Sequence of chain 1.Q:
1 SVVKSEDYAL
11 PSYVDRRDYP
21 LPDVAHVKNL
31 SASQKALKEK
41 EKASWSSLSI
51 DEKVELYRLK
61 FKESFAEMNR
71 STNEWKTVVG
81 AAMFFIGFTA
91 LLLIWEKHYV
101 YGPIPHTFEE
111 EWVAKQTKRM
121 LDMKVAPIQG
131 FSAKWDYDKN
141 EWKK

Sequence of chain 1.Y:
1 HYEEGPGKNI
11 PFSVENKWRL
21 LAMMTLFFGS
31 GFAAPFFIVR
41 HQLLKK

Binding-site contacts:
Ligand atom C37 contacts residue LEU34 of chain 1.Z at 3.8 Å (hydrophobic).
Ligand atom C37 contacts residue PHE459 of chain 1.N at 3.7 Å (hydrophobic).
Ligand atom O16 contacts residue GLY31 of chain 1.Z at 3.6 Å.
Ligand atom C28 contacts residue TRP95 of chain 1.Q at 4.0 Å (hydrophobic).
Ligand atom C10 contacts residue TYR35 of chain 1.Z at 3.8 Å (hydrophobic).
Ligand atom O61 contacts residue TYR99 of chain 1.Q at 3.8 Å.
Ligand atom C43 contacts residue PHE459 of chain 1.N at 4.2 Å (hydrophobic).
Ligand atom C57 contacts residue TRP95 of chain 1.Q at 3.8 Å (hydrophobic).
Ligand atom C18 contacts residue LEU28 of chain 1.Z at 3.9 Å (hydrophobic).
Ligand atom C57 contacts residue TYR35 of chain 1.Z at 4.1 Å (hydrophobic).
Ligand atom C40 contacts residue ALA30 of chain 1.Z at 4.0 Å (hydrophobic).
Ligand atom O16 contacts residue LEU28 of chain 1.Z at 4.1 Å.
Ligand atom O49 contacts residue TRP32 of chain 1.Z at 3.4 Å (h-bond).
Ligand atom O61 contacts residue TRP95 of chain 1.Q at 3.3 Å (h-bond).
Ligand atom C40 contacts residue LEU34 of chain 1.Z at 4.1 Å (hydrophobic).
Ligand atom O3 contacts residue HIS36 of chain 1.Z at 3.5 Å.
Ligand atom O16 contacts residue LEU27 of chain 1.Z at 4.0 Å.
Ligand atom C19 contacts residue LEU27 of chain 1.Z at 3.3 Å (hydrophobic).
Ligand atom C6 contacts residue TRP95 of chain 1.Q at 4.0 Å (hydrophobic).
Ligand atom C4 contacts residue TRP95 of chain 1.Q at 4.2 Å (hydrophobic).
Ligand atom O49 contacts residue GLY31 of chain 1.Z at 3.9 Å.
Ligand atom C43 contacts residue LEU35 of chain 1.N at 3.6 Å (hydrophobic).
Ligand atom C1 contacts residue TRP32 of chain 1.Z at 3.7 Å (hydrophobic).
Ligand atom O1 contacts residue TYR35 of chain 1.Z at 3.9 Å.
Ligand atom O49 contacts residue LEU28 of chain 1.Z at 2.9 Å (h-bond).
Ligand atom C28 contacts residue LEU27 of chain 1.Z at 3.7 Å (hydrophobic).
Ligand atom C25 contacts residue TRP95 of chain 1.Q at 3.5 Å (hydrophobic).
Ligand atom C3 contacts residue TYR35 of chain 1.Z at 4.1 Å (hydrophobic).
Ligand atom C1 contacts residue GLY31 of chain 1.Z at 3.8 Å.
Ligand atom C43 contacts residue PHE36 of chain 1.Y at 3.8 Å (hydrophobic).
Ligand atom C22 contacts residue TRP95 of chain 1.Q at 3.8 Å (hydrophobic).
Ligand atom C43 contacts residue LEU34 of chain 1.Z at 4.1 Å (hydrophobic).
Ligand atom O5 contacts residue TRP95 of chain 1.Q at 3.2 Å.
Ligand atom C1 contacts residue LEU28 of chain 1.Z at 4.0 Å (hydrophobic).
Ligand atom C25 contacts residue LEU92 of chain 1.Q at 3.9 Å (hydrophobic).
Ligand atom C40 contacts residue PHE36 of chain 1.Y at 4.1 Å (hydrophobic).
Ligand atom C31 contacts residue TRP95 of chain 1.Q at 4.1 Å (hydrophobic).
Ligand atom O55 contacts residue TRP32 of chain 1.Z at 3.4 Å.
Ligand atom O16 contacts residue TRP95 of chain 1.Q at 3.7 Å.
Ligand atom C18 contacts residue TRP95 of chain 1.Q at 4.0 Å (hydrophobic).

A small-molecule ligand and the protein it binds are described below.
Small molecule (SMILES): CCCCCCCCCCO[C@@H]1O[C@H](CO)[C@@H](O[C@H]2O[C@H](CO)[C@@H](O)[C@H](O)[C@H]2O)[C@H](O)[C@H]1O

Sequence of chain 1.Z:
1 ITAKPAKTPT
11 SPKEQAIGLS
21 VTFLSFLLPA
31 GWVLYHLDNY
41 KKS

Sequence of chain 1.N:
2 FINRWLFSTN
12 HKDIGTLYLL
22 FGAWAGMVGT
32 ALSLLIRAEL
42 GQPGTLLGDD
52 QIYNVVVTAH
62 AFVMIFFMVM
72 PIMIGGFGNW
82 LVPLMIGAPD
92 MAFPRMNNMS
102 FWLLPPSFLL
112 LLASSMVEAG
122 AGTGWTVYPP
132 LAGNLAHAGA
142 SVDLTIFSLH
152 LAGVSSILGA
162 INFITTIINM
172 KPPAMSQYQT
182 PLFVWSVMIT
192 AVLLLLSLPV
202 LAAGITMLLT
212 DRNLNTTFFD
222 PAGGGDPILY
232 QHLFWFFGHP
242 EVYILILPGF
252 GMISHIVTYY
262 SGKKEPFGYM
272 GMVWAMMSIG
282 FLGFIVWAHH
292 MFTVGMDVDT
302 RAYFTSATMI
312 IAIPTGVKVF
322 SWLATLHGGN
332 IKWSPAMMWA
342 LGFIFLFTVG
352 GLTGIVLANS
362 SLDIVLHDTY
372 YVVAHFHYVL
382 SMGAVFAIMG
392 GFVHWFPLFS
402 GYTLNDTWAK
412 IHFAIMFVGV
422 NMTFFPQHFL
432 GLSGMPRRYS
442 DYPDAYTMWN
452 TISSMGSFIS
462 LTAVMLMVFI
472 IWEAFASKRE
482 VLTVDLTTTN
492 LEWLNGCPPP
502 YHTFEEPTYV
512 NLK